This protein binds this small molecule.
Small molecule (SMILES): O=P(O)(O)OC[C@H]1O[C@H](O)[C@H](O)[C@@H](O)[C@@H]1O

Sequence of chain 1.A:
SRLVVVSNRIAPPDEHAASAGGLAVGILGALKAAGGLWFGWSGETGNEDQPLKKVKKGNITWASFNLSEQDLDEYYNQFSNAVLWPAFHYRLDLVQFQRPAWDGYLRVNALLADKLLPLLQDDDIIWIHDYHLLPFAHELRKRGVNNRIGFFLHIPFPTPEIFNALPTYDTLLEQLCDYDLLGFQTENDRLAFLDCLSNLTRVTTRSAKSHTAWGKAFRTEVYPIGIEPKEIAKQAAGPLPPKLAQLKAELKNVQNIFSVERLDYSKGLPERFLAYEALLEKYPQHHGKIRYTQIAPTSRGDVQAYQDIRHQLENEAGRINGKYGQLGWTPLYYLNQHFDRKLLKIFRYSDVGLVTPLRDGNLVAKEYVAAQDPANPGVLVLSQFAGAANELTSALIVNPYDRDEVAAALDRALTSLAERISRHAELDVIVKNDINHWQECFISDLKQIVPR

Binding-site contacts:
Ligand atom O5 contacts residue ARG262 of chain 1.A at 3.5 Å (salt-bridge).
Ligand atom O2P contacts residue ARG300 of chain 1.A at 3.0 Å (salt-bridge).
Ligand atom C1 contacts residue ARG300 of chain 1.A at 3.9 Å.
Ligand atom O3 contacts residue ASP130 of chain 1.A at 2.7 Å (salt-bridge).
Ligand atom C2 contacts residue TYR131 of chain 1.A at 3.8 Å (hydrophobic).
Ligand atom C6 contacts residue ARG300 of chain 1.A at 3.8 Å.
Ligand atom C1 contacts residue UDP1 of chain 1.E at 3.5 Å.
Ligand atom P contacts residue ARG300 of chain 1.A at 4.0 Å.
Ligand atom O2 contacts residue TYR131 of chain 1.A at 3.9 Å.
Ligand atom C4 contacts residue ARG300 of chain 1.A at 3.9 Å.
Ligand atom C1 contacts residue IMD1 of chain 1.G at 4.0 Å.
Ligand atom O2 contacts residue HIS154 of chain 1.A at 3.8 Å.
Ligand atom O5 contacts residue ARG300 of chain 1.A at 3.1 Å (salt-bridge).
Ligand atom C6 contacts residue ALA20 of chain 1.A at 3.8 Å (hydrophobic).
Ligand atom C6 contacts residue ARG262 of chain 1.A at 3.8 Å.
Ligand atom O6 contacts residue ARG300 of chain 1.A at 3.0 Å (salt-bridge).
Ligand atom O1 contacts residue GLY22 of chain 1.A at 3.6 Å (h-bond).
Ligand atom O2 contacts residue IMD1 of chain 1.G at 3.6 Å.
Ligand atom O1 contacts residue LEU23 of chain 1.A at 3.7 Å.
Ligand atom O4 contacts residue ARG9 of chain 1.A at 3.3 Å.
Ligand atom C2 contacts residue ARG300 of chain 1.A at 4.0 Å.
Ligand atom O3 contacts residue HIS132 of chain 1.A at 3.3 Å.
Ligand atom P contacts residue ARG9 of chain 1.A at 3.6 Å.
Ligand atom C3 contacts residue LEU23 of chain 1.A at 3.6 Å (hydrophobic).
Ligand atom O2 contacts residue ILE155 of chain 1.A at 3.6 Å.
Ligand atom O3 contacts residue LEU23 of chain 1.A at 3.5 Å.
Ligand atom O1 contacts residue UDP1 of chain 1.E at 2.6 Å (h-bond).
Ligand atom O1P contacts residue ARG9 of chain 1.A at 2.9 Å (salt-bridge).
Ligand atom O1 contacts residue IMD1 of chain 1.G at 2.9 Å (h-bond).
Ligand atom O1P contacts residue TYR76 of chain 1.A at 3.3 Å (h-bond).
Ligand atom C2 contacts residue ASP130 of chain 1.A at 3.3 Å.
Ligand atom O3 contacts residue TYR131 of chain 1.A at 3.9 Å.
Ligand atom C6 contacts residue GLY21 of chain 1.A at 4.0 Å.
Ligand atom C3 contacts residue ASP130 of chain 1.A at 3.3 Å.
Ligand atom O5 contacts residue UDP1 of chain 1.E at 4.0 Å.
Ligand atom O2 contacts residue ASP130 of chain 1.A at 2.6 Å (salt-bridge).
Ligand atom O2P contacts residue TYR76 of chain 1.A at 2.5 Å (h-bond).
Ligand atom C5 contacts residue ARG300 of chain 1.A at 3.9 Å.
Ligand atom P contacts residue TYR76 of chain 1.A at 3.3 Å.
Ligand atom O3P contacts residue ARG9 of chain 1.A at 3.0 Å (salt-bridge).